Binding-site contacts:
Ligand atom N2 contacts residue ASN128 of chain 1.A at 2.7 Å (h-bond).
Ligand atom C3 contacts residue ASN128 of chain 1.A at 3.6 Å.
Ligand atom C5 contacts residue ASN128 of chain 1.A at 3.7 Å.
Ligand atom C8 contacts residue LYS129 of chain 1.A at 3.8 Å.
Ligand atom C4 contacts residue ASN128 of chain 1.A at 4.2 Å.
Ligand atom C2 contacts residue ASN128 of chain 1.A at 2.4 Å.
Ligand atom O7 contacts residue ASN128 of chain 1.A at 3.4 Å (h-bond).
Ligand atom C7 contacts residue ASN128 of chain 1.A at 3.2 Å.
Ligand atom C1 contacts residue ASN128 of chain 1.A at 1.4 Å.
Ligand atom C8 contacts residue ASN128 of chain 1.A at 3.3 Å.
Ligand atom O5 contacts residue ASN128 of chain 1.A at 2.4 Å (h-bond).

Sequence of chain 1.A:
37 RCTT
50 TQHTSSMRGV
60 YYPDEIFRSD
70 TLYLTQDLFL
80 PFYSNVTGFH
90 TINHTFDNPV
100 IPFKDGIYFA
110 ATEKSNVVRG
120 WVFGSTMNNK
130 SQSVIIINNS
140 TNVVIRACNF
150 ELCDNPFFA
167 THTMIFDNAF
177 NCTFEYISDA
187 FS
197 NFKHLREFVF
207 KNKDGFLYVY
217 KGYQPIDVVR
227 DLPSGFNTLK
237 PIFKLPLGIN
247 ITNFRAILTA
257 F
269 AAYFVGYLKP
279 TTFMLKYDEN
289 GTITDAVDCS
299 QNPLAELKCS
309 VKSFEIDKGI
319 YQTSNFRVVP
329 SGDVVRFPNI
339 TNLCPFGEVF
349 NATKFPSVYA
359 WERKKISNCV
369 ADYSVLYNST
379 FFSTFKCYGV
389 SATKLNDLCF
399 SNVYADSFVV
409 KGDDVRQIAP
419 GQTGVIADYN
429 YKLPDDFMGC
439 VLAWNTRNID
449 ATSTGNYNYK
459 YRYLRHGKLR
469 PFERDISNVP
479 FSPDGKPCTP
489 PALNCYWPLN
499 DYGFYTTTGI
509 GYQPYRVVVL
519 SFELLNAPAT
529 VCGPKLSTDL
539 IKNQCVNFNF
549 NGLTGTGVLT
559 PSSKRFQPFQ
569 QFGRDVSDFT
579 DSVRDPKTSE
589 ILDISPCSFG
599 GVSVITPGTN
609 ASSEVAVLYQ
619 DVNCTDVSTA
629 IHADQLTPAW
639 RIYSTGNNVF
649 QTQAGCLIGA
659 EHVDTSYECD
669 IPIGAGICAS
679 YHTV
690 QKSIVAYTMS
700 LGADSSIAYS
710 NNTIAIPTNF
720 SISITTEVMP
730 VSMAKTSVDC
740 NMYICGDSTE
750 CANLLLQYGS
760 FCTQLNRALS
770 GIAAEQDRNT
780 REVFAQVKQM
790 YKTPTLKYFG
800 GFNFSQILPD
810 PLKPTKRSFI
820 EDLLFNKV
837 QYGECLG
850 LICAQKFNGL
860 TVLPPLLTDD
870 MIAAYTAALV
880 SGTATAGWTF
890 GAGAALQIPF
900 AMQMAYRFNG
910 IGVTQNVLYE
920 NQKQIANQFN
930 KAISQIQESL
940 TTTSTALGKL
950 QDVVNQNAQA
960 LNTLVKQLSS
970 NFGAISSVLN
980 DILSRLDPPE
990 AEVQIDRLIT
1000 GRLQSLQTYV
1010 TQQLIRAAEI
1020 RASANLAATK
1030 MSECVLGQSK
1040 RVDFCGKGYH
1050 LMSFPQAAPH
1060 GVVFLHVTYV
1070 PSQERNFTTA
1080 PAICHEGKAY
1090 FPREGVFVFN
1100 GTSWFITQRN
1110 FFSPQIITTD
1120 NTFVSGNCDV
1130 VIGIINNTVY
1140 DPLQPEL

A small-molecule ligand and the protein it binds are described below.
Small molecule (SMILES): CC(=O)N[C@H]1[C@H](O[C@H]2[C@H](O)[C@@H](NC(C)=O)CO[C@@H]2CO)O[C@H](CO)[C@@H](O[C@@H]2O[C@H](CO)[C@@H](O)[C@H](O)[C@@H]2O)[C@@H]1O